Sequence of chain 1.L:
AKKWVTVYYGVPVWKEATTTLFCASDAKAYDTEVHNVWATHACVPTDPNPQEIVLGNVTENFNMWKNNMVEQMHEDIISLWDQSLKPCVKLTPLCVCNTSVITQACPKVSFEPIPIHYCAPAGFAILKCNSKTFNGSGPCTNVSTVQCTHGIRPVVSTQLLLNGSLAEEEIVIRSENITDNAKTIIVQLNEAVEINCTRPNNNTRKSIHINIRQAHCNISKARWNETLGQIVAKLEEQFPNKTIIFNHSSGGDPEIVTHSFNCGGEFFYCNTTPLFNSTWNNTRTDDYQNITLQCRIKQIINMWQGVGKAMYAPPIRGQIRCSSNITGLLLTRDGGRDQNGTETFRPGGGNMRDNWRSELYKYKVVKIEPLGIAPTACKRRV

A protein and the small-molecule ligand that binds it are described below.
Small molecule (SMILES): CC(=O)N[C@H]1[C@H](O[C@H]2[C@H](O)[C@@H](NC(C)=O)CO[C@@H]2CO)O[C@H](CO)[C@@H](O)[C@@H]1O

Binding-site contacts:
Ligand atom N2 contacts residue GLU309 of chain 1.L at 3.8 Å.
Ligand atom C4 contacts residue ASN311 of chain 1.L at 4.2 Å.
Ligand atom C4 contacts residue NAG2 of chain 1.UA at 3.8 Å.
Ligand atom O7 contacts residue ASN347 of chain 1.L at 4.3 Å.
Ligand atom C8 contacts residue ASN311 of chain 1.L at 4.3 Å.
Ligand atom C7 contacts residue ASN347 of chain 1.L at 4.2 Å.
Ligand atom C1 contacts residue NAG2 of chain 1.UA at 4.4 Å.
Ligand atom C8 contacts residue NAG2 of chain 1.VA at 3.6 Å.
Ligand atom O7 contacts residue ASN311 of chain 1.L at 3.4 Å (h-bond).
Ligand atom C6 contacts residue NAG2 of chain 1.UA at 3.9 Å.
Ligand atom C3 contacts residue GLU309 of chain 1.L at 4.4 Å.
Ligand atom C2 contacts residue ASN311 of chain 1.L at 2.4 Å.
Ligand atom O5 contacts residue ASN311 of chain 1.L at 2.4 Å (h-bond).
Ligand atom C8 contacts residue ASN347 of chain 1.L at 3.3 Å.
Ligand atom C8 contacts residue ILE348 of chain 1.L at 3.8 Å (hydrophobic).
Ligand atom C5 contacts residue NAG2 of chain 1.UA at 4.0 Å.
Ligand atom C7 contacts residue NAG2 of chain 1.VA at 3.9 Å.
Ligand atom C8 contacts residue SER349 of chain 1.L at 3.4 Å.
Ligand atom O5 contacts residue NAG2 of chain 1.UA at 3.9 Å.
Ligand atom O7 contacts residue NAG2 of chain 1.VA at 3.7 Å.
Ligand atom N2 contacts residue ASN311 of chain 1.L at 2.8 Å (h-bond).
Ligand atom C8 contacts residue GLU309 of chain 1.L at 3.5 Å.
Ligand atom C5 contacts residue ASN311 of chain 1.L at 3.6 Å.
Ligand atom C1 contacts residue ASN311 of chain 1.L at 1.4 Å.
Ligand atom O7 contacts residue NAG1 of chain 1.UA at 3.6 Å (h-bond).
Ligand atom C7 contacts residue ASN311 of chain 1.L at 3.3 Å.
Ligand atom C3 contacts residue ASN311 of chain 1.L at 3.6 Å.